Sequence of chain 1.B:
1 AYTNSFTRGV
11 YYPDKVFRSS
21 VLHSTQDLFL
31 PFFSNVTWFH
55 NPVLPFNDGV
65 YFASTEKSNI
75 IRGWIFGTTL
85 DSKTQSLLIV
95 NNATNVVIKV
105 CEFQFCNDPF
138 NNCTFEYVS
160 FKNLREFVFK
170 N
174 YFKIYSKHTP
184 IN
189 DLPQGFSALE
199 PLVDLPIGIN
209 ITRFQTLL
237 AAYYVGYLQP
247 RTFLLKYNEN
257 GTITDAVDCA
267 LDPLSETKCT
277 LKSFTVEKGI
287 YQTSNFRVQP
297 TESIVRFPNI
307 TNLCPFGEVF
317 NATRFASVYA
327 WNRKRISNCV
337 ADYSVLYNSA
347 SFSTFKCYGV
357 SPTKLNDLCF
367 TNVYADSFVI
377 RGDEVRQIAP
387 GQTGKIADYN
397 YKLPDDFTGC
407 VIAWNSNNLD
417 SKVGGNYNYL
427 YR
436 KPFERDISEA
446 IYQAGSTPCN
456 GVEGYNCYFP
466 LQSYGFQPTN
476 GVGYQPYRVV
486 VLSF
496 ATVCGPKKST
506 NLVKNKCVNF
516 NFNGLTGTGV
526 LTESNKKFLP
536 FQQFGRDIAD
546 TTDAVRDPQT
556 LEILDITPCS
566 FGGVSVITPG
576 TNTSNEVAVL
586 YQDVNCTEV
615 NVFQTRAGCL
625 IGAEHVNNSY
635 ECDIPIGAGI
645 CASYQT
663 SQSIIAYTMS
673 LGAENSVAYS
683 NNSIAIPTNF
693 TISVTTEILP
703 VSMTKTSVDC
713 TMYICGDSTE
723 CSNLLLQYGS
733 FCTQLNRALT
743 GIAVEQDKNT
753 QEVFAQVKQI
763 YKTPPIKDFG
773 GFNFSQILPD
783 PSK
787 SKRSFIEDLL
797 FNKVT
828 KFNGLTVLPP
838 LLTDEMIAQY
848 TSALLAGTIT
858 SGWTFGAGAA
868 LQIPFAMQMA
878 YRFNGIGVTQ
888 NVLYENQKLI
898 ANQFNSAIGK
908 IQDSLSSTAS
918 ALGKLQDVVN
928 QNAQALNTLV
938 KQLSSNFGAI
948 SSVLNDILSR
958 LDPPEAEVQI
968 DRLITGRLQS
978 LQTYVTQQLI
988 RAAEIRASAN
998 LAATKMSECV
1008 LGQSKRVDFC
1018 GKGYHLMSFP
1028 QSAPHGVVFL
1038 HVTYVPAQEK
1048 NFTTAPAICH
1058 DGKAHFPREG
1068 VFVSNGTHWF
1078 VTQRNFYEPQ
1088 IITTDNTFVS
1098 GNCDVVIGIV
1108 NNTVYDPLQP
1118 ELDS

Binding-site contacts:
Ligand atom O5 contacts residue ASN631 of chain 1.B at 2.3 Å (h-bond).
Ligand atom C4 contacts residue ASN631 of chain 1.B at 4.2 Å.
Ligand atom C1 contacts residue ASN631 of chain 1.B at 1.4 Å.
Ligand atom C7 contacts residue ASN631 of chain 1.B at 3.2 Å.
Ligand atom N2 contacts residue ASN631 of chain 1.B at 3.0 Å (h-bond).
Ligand atom C8 contacts residue HIS629 of chain 1.B at 3.4 Å.
Ligand atom N2 contacts residue HIS629 of chain 1.B at 4.2 Å.
Ligand atom C5 contacts residue ASN631 of chain 1.B at 3.7 Å.
Ligand atom C2 contacts residue ASN631 of chain 1.B at 2.5 Å.
Ligand atom C3 contacts residue ASN631 of chain 1.B at 3.8 Å.
Ligand atom O7 contacts residue ASN631 of chain 1.B at 2.9 Å (h-bond).
Ligand atom C7 contacts residue HIS629 of chain 1.B at 4.5 Å.

This small molecule binds to this protein.
Small molecule (SMILES): CC(=O)N[C@@H]1[C@@H](O)[C@H](O)[C@@H](CO)O[C@H]1O